A protein and the small-molecule ligand that binds it are described below.
Small molecule (SMILES): OC[C@@]1(O)OC[C@H](O)[C@@H]1O

Binding-site contacts:
Ligand atom C4 contacts residue TRP161 of chain 2.A at 3.6 Å (hydrophobic).
Ligand atom O4 contacts residue GLU176 of chain 2.A at 2.7 Å (salt-bridge).
Ligand atom C3 contacts residue TRP161 of chain 2.A at 3.6 Å (hydrophobic).
Ligand atom C4 contacts residue GLU176 of chain 2.A at 3.9 Å.
Ligand atom O3 contacts residue TYR175 of chain 2.A at 4.2 Å.
Ligand atom C5 contacts residue TRP161 of chain 2.A at 4.1 Å (hydrophobic).
Ligand atom O4 contacts residue TYR175 of chain 2.A at 3.4 Å (h-bond).
Ligand atom C4 contacts residue TYR175 of chain 2.A at 3.9 Å (hydrophobic).
Ligand atom C5 contacts residue LEU167 of chain 2.A at 4.2 Å (hydrophobic).
Ligand atom O5 contacts residue TRP161 of chain 2.A at 4.4 Å.
Ligand atom O3 contacts residue THR179 of chain 2.A at 4.5 Å.
Ligand atom O3 contacts residue TRP161 of chain 2.A at 4.2 Å.
Ligand atom C1 contacts residue TRP161 of chain 2.A at 3.5 Å (hydrophobic).
Ligand atom C2 contacts residue TRP161 of chain 2.A at 4.1 Å (hydrophobic).
Ligand atom C5 contacts residue GLU176 of chain 2.A at 4.1 Å.
Ligand atom O3 contacts residue GLU176 of chain 2.A at 3.6 Å (salt-bridge).
Ligand atom O1 contacts residue TRP161 of chain 2.A at 4.3 Å.

Sequence of chain 2.A:
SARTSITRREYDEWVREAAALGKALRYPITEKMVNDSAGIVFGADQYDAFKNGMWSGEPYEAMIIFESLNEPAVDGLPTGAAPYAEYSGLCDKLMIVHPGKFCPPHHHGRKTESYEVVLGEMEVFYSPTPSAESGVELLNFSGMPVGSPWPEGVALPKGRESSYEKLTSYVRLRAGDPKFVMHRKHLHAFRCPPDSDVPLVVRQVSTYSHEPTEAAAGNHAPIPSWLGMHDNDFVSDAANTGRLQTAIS